A protein and the small-molecule ligand that binds it are described below.
Small molecule (SMILES): CC[C@H](C)[C@H](NC(=O)[C@H](CC(C)C)NC(=O)[C@H](CO)NC(=O)CNC(=O)[C@@H](NC(=O)[C@@H](N)[C@@H](C)O)C(C)C)C(=O)N[C@H](C=O)CCC(N)=O

Binding-site contacts:
Ligand atom O contacts residue ASP243 of chain 56.B at 4.1 Å.
Ligand atom CA contacts residue ARG29 of chain 56.B at 3.8 Å.
Ligand atom N contacts residue ASP243 of chain 56.B at 2.6 Å (salt-bridge).
Ligand atom O contacts residue GLU39 of chain 56.B at 3.0 Å (salt-bridge).
Ligand atom CB contacts residue ARG36 of chain 56.B at 3.4 Å.
Ligand atom CD1 contacts residue LEU40 of chain 56.B at 3.6 Å (hydrophobic).
Ligand atom CA contacts residue ASP243 of chain 56.B at 3.5 Å.
Ligand atom CD1 contacts residue ARG29 of chain 56.B at 3.5 Å.
Ligand atom C contacts residue ARG35 of chain 56.B at 3.9 Å.
Ligand atom CD1 contacts residue ARG35 of chain 56.B at 4.0 Å.
Ligand atom C contacts residue ARG29 of chain 56.B at 3.9 Å.
Ligand atom CG2 contacts residue ARG35 of chain 56.B at 3.4 Å.
Ligand atom CG1 contacts residue ARG36 of chain 56.B at 4.0 Å.
Ligand atom O contacts residue ILE25 of chain 56.B at 3.8 Å.
Ligand atom O contacts residue ARG35 of chain 56.B at 4.0 Å.
Ligand atom OE1 contacts residue GLU39 of chain 56.B at 3.1 Å (salt-bridge).
Ligand atom CG1 contacts residue ASP243 of chain 56.B at 3.2 Å.
Ligand atom CB contacts residue ASP243 of chain 56.B at 4.0 Å.
Ligand atom CD contacts residue ARG36 of chain 56.B at 3.7 Å.
Ligand atom NE2 contacts residue GLU39 of chain 56.B at 2.9 Å (salt-bridge).
Ligand atom CD2 contacts residue LEU40 of chain 56.B at 4.1 Å (hydrophobic).
Ligand atom C contacts residue ASP243 of chain 56.B at 3.5 Å.
Ligand atom O contacts residue ARG35 of chain 56.B at 2.7 Å (salt-bridge).
Ligand atom N contacts residue PRO43 of chain 56.B at 4.0 Å.
Ligand atom CD1 contacts residue ARG36 of chain 56.B at 3.6 Å.
Ligand atom CG2 contacts residue PRO43 of chain 56.B at 3.8 Å (hydrophobic).
Ligand atom N contacts residue ASP243 of chain 56.B at 3.2 Å (salt-bridge).
Ligand atom O contacts residue PRO43 of chain 56.B at 3.8 Å.
Ligand atom CG2 contacts residue ARG36 of chain 56.B at 4.1 Å.
Ligand atom C contacts residue GLU39 of chain 56.B at 3.6 Å.
Ligand atom CD contacts residue GLU39 of chain 56.B at 3.2 Å.
Ligand atom CA contacts residue ARG29 of chain 56.B at 4.1 Å.
Ligand atom C contacts residue ASP243 of chain 56.B at 3.8 Å.
Ligand atom N contacts residue ARG35 of chain 56.B at 4.0 Å.
Ligand atom OE1 contacts residue PHE37 of chain 56.B at 3.7 Å.
Ligand atom OE1 contacts residue ARG36 of chain 56.B at 2.9 Å (salt-bridge).
Ligand atom N contacts residue ARG29 of chain 56.B at 4.2 Å.
Ligand atom CG contacts residue ARG36 of chain 56.B at 3.8 Å.
Ligand atom O contacts residue ARG29 of chain 56.B at 3.2 Å (salt-bridge).
Ligand atom CA contacts residue ASP243 of chain 56.B at 3.6 Å.

Sequence of chain 56.B:
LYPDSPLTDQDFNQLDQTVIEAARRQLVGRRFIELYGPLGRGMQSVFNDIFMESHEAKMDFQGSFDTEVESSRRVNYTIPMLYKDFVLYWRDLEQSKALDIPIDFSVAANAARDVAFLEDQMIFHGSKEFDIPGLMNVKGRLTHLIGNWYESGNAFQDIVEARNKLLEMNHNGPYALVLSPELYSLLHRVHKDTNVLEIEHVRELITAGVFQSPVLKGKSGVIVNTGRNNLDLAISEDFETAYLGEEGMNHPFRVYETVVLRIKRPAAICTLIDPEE